Sequence of chain 1.C:
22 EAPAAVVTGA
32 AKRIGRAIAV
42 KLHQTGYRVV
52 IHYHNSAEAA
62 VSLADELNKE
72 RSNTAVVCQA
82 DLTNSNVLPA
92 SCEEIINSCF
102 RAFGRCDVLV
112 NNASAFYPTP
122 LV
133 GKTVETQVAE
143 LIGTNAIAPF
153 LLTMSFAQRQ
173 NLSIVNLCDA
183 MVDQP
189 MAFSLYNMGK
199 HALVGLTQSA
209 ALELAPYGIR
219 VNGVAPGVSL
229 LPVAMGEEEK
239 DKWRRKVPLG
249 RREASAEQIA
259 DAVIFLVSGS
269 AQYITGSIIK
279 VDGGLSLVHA

A protein and the small-molecule ligand that binds it are described below.
Small molecule (SMILES): Nc1nc2[nH]cc(CCc3ccccc3)c2c(=O)[nH]1

Binding-site contacts:
Ligand atom OAB contacts residue ARG34 of chain 1.C at 3.3 Å (salt-bridge).
Ligand atom OAB contacts residue NAP1 of chain 1.I at 3.4 Å (h-bond).
Ligand atom CAE contacts residue MET233 of chain 1.C at 3.9 Å (hydrophobic).
Ligand atom CAH contacts residue NAP1 of chain 1.I at 3.2 Å.
Ligand atom CAF contacts residue VAL226 of chain 1.C at 3.7 Å (hydrophobic).
Ligand atom CAJ contacts residue PRO230 of chain 1.C at 3.6 Å (hydrophobic).
Ligand atom NAK contacts residue NAP1 of chain 1.I at 3.0 Å (h-bond).
Ligand atom CAP contacts residue NAP1 of chain 1.I at 3.6 Å.
Ligand atom NAA contacts residue PHE117 of chain 1.C at 3.5 Å.
Ligand atom CAN contacts residue VAL226 of chain 1.C at 3.8 Å (hydrophobic).
Ligand atom CAF contacts residue GLY225 of chain 1.C at 3.9 Å.
Ligand atom NAL contacts residue PHE117 of chain 1.C at 3.9 Å.
Ligand atom CAS contacts residue NAP1 of chain 1.I at 3.8 Å.
Ligand atom NAK contacts residue TYR194 of chain 1.C at 3.2 Å (h-bond).
Ligand atom CAJ contacts residue NAP1 of chain 1.I at 3.7 Å.
Ligand atom NAM contacts residue PHE117 of chain 1.C at 3.6 Å.
Ligand atom CAO contacts residue PHE117 of chain 1.C at 3.3 Å (hydrophobic).
Ligand atom CAG contacts residue MET233 of chain 1.C at 3.7 Å (hydrophobic).
Ligand atom CAR contacts residue PHE117 of chain 1.C at 3.7 Å (hydrophobic).
Ligand atom NAK contacts residue SER115 of chain 1.C at 3.9 Å.
Ligand atom CAD contacts residue CSX188 of chain 1.C at 3.8 Å.
Ligand atom NAK contacts residue PHE117 of chain 1.C at 3.6 Å.
Ligand atom NAA contacts residue NAP1 of chain 1.I at 3.1 Å (h-bond).
Ligand atom CAS contacts residue PHE117 of chain 1.C at 3.8 Å (hydrophobic).
Ligand atom CAQ contacts residue NAP1 of chain 1.I at 3.4 Å.
Ligand atom NAL contacts residue NAP1 of chain 1.I at 3.5 Å.
Ligand atom CAO contacts residue SER115 of chain 1.C at 3.8 Å.
Ligand atom CAO contacts residue NAP1 of chain 1.I at 3.3 Å.
Ligand atom NAL contacts residue TYR194 of chain 1.C at 2.8 Å (h-bond).
Ligand atom CAC contacts residue CSX188 of chain 1.C at 3.2 Å.
Ligand atom CAR contacts residue NAP1 of chain 1.I at 3.8 Å.
Ligand atom NAL contacts residue ASP181 of chain 1.C at 3.8 Å.
Ligand atom CAE contacts residue TRP241 of chain 1.C at 3.6 Å (hydrophobic).
Ligand atom OAB contacts residue PRO230 of chain 1.C at 3.7 Å.
Ligand atom CAQ contacts residue PHE117 of chain 1.C at 3.8 Å (hydrophobic).
Ligand atom CAI contacts residue NAP1 of chain 1.I at 3.2 Å.
Ligand atom NAM contacts residue NAP1 of chain 1.I at 2.6 Å (h-bond).
Ligand atom CAR contacts residue TYR194 of chain 1.C at 3.3 Å (hydrophobic).
Ligand atom CAC contacts residue TRP241 of chain 1.C at 3.3 Å (hydrophobic).
Ligand atom NAA contacts residue SER115 of chain 1.C at 2.7 Å (h-bond).